Binding-site contacts:
Ligand atom N22 contacts residue HIS164 of chain 1.B at 3.1 Å (h-bond).
Ligand atom N32 contacts residue SER144 of chain 1.B at 3.9 Å.
Ligand atom C18 contacts residue GLU166 of chain 1.B at 3.4 Å.
Ligand atom C26 contacts residue ASN142 of chain 1.B at 3.7 Å.
Ligand atom O14 contacts residue THR190 of chain 1.B at 3.7 Å.
Ligand atom N28 contacts residue GLU166 of chain 1.B at 3.3 Å (salt-bridge).
Ligand atom N20 contacts residue GLU166 of chain 1.B at 2.5 Å (salt-bridge).
Ligand atom C29 contacts residue GLU166 of chain 1.B at 3.5 Å.
Ligand atom N32 contacts residue GLY143 of chain 1.B at 3.7 Å.
Ligand atom C24 contacts residue CYS145 of chain 1.B at 3.3 Å (hydrophobic).
Ligand atom C15 contacts residue GLN189 of chain 1.B at 3.5 Å.
Ligand atom O14 contacts residue GLN189 of chain 1.B at 3.0 Å.
Ligand atom C06 contacts residue MET49 of chain 1.B at 3.7 Å (hydrophobic).
Ligand atom N22 contacts residue CYS145 of chain 1.B at 2.9 Å (h-bond).
Ligand atom C19 contacts residue GLU166 of chain 1.B at 3.1 Å.
Ligand atom O21 contacts residue MET165 of chain 1.B at 3.2 Å.
Ligand atom O30 contacts residue HIS163 of chain 1.B at 2.8 Å (h-bond).
Ligand atom C31 contacts residue CYS145 of chain 1.B at 1.8 Å (hydrophobic).
Ligand atom O21 contacts residue GLU166 of chain 1.B at 3.0 Å (salt-bridge).
Ligand atom C15 contacts residue ALA191 of chain 1.B at 3.5 Å (hydrophobic).
Ligand atom C18 contacts residue PRO168 of chain 1.B at 3.9 Å (hydrophobic).
Ligand atom C06 contacts residue ARG188 of chain 1.B at 3.8 Å.
Ligand atom C29 contacts residue HIS163 of chain 1.B at 3.8 Å.
Ligand atom C23 contacts residue CYS145 of chain 1.B at 2.7 Å (hydrophobic).
Ligand atom C02 contacts residue HIS164 of chain 1.B at 3.8 Å.
Ligand atom O30 contacts residue GLU166 of chain 1.B at 3.3 Å.
Ligand atom C07 contacts residue MET165 of chain 1.B at 3.1 Å (hydrophobic).
Ligand atom C10 contacts residue GLU166 of chain 1.B at 3.5 Å.
Ligand atom N32 contacts residue CYS145 of chain 1.B at 2.7 Å (h-bond).
Ligand atom C24 contacts residue HIS163 of chain 1.B at 3.7 Å.
Ligand atom C06 contacts residue GLN189 of chain 1.B at 3.8 Å.
Ligand atom O30 contacts residue HIS172 of chain 1.B at 3.7 Å.
Ligand atom C11 contacts residue GLN189 of chain 1.B at 3.9 Å.
Ligand atom O30 contacts residue PHE140 of chain 1.B at 3.7 Å.
Ligand atom C03 contacts residue HIS164 of chain 1.B at 3.6 Å.
Ligand atom C15 contacts residue THR190 of chain 1.B at 2.9 Å.
Ligand atom N28 contacts residue PHE140 of chain 1.B at 3.4 Å (h-bond).
Ligand atom C07 contacts residue HIS164 of chain 1.B at 3.5 Å.
Ligand atom O30 contacts residue MET165 of chain 1.B at 3.8 Å.
Ligand atom C07 contacts residue ASP187 of chain 1.B at 3.9 Å.

Sequence of chain 1.B:
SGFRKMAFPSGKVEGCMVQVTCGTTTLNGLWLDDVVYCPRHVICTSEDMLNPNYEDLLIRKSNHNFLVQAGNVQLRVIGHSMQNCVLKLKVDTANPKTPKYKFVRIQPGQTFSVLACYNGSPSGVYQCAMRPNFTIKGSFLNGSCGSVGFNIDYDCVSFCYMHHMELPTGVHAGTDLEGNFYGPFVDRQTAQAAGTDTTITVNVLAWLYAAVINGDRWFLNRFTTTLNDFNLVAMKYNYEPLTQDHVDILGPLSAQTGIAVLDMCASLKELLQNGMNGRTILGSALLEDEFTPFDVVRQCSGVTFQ

The small molecule below binds the protein below.
Small molecule (SMILES): [H]/N=C/[C@H](CC1CCNC1=O)NC(=O)[C@H](CC(C)C)NC(=O)c1cc2c(OC)cccc2[nH]1

Sequence of chain 1.A:
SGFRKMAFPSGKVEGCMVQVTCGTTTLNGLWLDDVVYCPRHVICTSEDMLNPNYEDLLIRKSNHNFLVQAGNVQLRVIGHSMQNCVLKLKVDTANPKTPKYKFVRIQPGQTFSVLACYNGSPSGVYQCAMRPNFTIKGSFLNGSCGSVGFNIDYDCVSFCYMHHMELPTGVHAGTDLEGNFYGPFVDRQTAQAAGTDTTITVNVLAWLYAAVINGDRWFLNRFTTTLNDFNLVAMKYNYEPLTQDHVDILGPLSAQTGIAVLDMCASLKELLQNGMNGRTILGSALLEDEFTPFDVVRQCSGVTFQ